The small molecule below binds the protein below.
Small molecule (SMILES): [H]/N=C(/N)c1ccc(NC[C@@H]2Cc3ccccc3B(O)O2)cc1

Binding-site contacts:
Ligand atom C30 contacts residue LEU25 of chain 1.A at 3.6 Å (hydrophobic).
Ligand atom N01 contacts residue SER171 of chain 1.A at 3.5 Å (h-bond).
Ligand atom C04 contacts residue ASP170 of chain 1.A at 3.8 Å.
Ligand atom C24 contacts residue HIS41 of chain 1.A at 3.4 Å.
Ligand atom C07 contacts residue TRP192 of chain 1.A at 3.6 Å (hydrophobic).
Ligand atom C30 contacts residue CYS26 of chain 1.A at 3.3 Å (hydrophobic).
Ligand atom N01 contacts residue ASP170 of chain 1.A at 3.0 Å (salt-bridge).
Ligand atom C23 contacts residue HIS41 of chain 1.A at 3.3 Å.
Ligand atom N05 contacts residue SER171 of chain 1.A at 3.5 Å (h-bond).
Ligand atom C26 contacts residue HIS41 of chain 1.A at 3.3 Å.
Ligand atom C08 contacts residue VAL190 of chain 1.A at 3.7 Å (hydrophobic).
Ligand atom C07 contacts residue SER171 of chain 1.A at 3.5 Å.
Ligand atom C04 contacts residue SER171 of chain 1.A at 3.2 Å.
Ligand atom C20 contacts residue SER176 of chain 1.A at 3.6 Å.
Ligand atom B33 contacts residue GLY174 of chain 1.A at 3.7 Å.
Ligand atom C04 contacts residue TRP192 of chain 1.A at 3.6 Å (hydrophobic).
Ligand atom C23 contacts residue SER176 of chain 1.A at 3.5 Å.
Ligand atom B33 contacts residue SER176 of chain 1.A at 1.6 Å.
Ligand atom N01 contacts residue ASN194 of chain 1.A at 3.3 Å (h-bond).
Ligand atom C32 contacts residue SER176 of chain 1.A at 2.6 Å.
Ligand atom C39 contacts residue GLY193 of chain 1.A at 3.6 Å.
Ligand atom N05 contacts residue ASP170 of chain 1.A at 3.2 Å (salt-bridge).
Ligand atom O36 contacts residue GLN173 of chain 1.A at 3.6 Å.
Ligand atom O34 contacts residue SER176 of chain 1.A at 1.9 Å (h-bond).
Ligand atom C15 contacts residue SER176 of chain 1.A at 3.7 Å.
Ligand atom C07 contacts residue GLY193 of chain 1.A at 3.7 Å.
Ligand atom O34 contacts residue ASP175 of chain 1.A at 3.6 Å (salt-bridge).
Ligand atom O36 contacts residue SER176 of chain 1.A at 2.4 Å (h-bond).
Ligand atom O34 contacts residue GLY174 of chain 1.A at 2.8 Å (h-bond).
Ligand atom N05 contacts residue TRP192 of chain 1.A at 3.5 Å (h-bond).
Ligand atom C30 contacts residue SER176 of chain 1.A at 3.5 Å.
Ligand atom C04 contacts residue GLY193 of chain 1.A at 3.6 Å.
Ligand atom C28 contacts residue LEU25 of chain 1.A at 3.5 Å (hydrophobic).
Ligand atom C32 contacts residue HIS41 of chain 1.A at 3.7 Å.
Ligand atom C28 contacts residue CYS26 of chain 1.A at 3.8 Å (hydrophobic).
Ligand atom C18 contacts residue SER176 of chain 1.A at 3.3 Å.
Ligand atom N01 contacts residue GLY193 of chain 1.A at 3.5 Å.
Ligand atom C20 contacts residue HIS41 of chain 1.A at 3.6 Å.
Ligand atom N05 contacts residue GLY204 of chain 1.A at 3.5 Å.
Ligand atom O34 contacts residue LEU25 of chain 1.A at 3.5 Å (h-bond).

Sequence of chain 1.A:
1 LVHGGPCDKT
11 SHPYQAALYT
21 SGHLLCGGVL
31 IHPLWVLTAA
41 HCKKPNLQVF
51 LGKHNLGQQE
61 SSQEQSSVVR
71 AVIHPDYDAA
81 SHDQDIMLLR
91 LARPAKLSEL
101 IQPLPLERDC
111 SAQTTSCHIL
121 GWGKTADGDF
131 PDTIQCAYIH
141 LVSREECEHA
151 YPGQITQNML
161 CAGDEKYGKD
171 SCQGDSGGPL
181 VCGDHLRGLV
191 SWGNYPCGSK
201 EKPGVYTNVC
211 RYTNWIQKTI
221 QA